Sequence of chain 1.A:
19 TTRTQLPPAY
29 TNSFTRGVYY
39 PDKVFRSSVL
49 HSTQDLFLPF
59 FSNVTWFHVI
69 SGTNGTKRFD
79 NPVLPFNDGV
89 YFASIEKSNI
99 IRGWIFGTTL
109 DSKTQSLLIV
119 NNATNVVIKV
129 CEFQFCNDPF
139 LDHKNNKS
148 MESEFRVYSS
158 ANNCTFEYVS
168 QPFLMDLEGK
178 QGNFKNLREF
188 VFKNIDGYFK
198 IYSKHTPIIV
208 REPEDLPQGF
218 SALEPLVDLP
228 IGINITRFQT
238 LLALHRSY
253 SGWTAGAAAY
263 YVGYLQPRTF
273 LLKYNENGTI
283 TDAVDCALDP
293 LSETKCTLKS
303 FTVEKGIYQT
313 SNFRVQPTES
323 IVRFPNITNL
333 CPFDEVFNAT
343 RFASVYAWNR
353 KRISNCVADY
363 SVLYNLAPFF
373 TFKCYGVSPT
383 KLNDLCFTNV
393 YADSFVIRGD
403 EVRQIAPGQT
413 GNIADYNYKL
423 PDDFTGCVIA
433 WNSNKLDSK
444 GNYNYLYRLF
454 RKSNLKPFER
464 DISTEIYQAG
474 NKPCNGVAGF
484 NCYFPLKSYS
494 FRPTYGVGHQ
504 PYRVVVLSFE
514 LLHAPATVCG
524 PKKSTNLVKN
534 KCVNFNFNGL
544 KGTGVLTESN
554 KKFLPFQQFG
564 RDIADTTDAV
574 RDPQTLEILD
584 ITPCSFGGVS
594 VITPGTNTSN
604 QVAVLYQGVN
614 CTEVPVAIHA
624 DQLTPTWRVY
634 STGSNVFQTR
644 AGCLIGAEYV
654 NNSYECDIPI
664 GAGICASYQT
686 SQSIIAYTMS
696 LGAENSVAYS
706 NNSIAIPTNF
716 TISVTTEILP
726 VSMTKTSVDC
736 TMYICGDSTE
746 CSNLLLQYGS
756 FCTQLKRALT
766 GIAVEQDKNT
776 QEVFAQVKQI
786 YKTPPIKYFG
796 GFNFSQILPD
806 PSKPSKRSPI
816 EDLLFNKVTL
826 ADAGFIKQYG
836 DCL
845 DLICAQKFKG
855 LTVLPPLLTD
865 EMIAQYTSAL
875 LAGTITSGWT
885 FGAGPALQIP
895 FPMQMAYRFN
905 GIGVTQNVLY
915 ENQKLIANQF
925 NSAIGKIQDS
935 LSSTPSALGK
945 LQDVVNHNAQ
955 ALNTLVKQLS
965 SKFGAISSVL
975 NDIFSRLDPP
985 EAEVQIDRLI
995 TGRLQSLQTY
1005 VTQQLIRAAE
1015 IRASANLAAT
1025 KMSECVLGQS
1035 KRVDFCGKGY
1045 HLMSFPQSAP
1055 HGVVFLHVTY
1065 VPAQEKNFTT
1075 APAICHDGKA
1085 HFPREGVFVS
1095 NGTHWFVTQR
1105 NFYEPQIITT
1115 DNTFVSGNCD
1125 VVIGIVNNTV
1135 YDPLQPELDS

Binding-site contacts:
Ligand atom O5 contacts residue PHE1100 of chain 1.A at 4.0 Å.
Ligand atom O7 contacts residue PHE1100 of chain 1.A at 4.0 Å.
Ligand atom C5 contacts residue PHE1100 of chain 1.A at 3.7 Å (hydrophobic).
Ligand atom N2 contacts residue PHE1100 of chain 1.A at 4.4 Å.
Ligand atom C1 contacts residue ASN1095 of chain 1.A at 1.4 Å.
Ligand atom C3 contacts residue PHE1100 of chain 1.A at 3.7 Å (hydrophobic).
Ligand atom C4 contacts residue ASN1095 of chain 1.A at 4.2 Å.
Ligand atom O7 contacts residue ILE1111 of chain 1.A at 3.8 Å.
Ligand atom C3 contacts residue ASN1095 of chain 1.A at 3.8 Å.
Ligand atom C4 contacts residue PHE1100 of chain 1.A at 3.9 Å (hydrophobic).
Ligand atom O5 contacts residue ASN1095 of chain 1.A at 2.4 Å (h-bond).
Ligand atom C6 contacts residue PRO1109 of chain 1.A at 3.7 Å (hydrophobic).
Ligand atom N2 contacts residue ASN1095 of chain 1.A at 2.9 Å (h-bond).
Ligand atom C7 contacts residue PHE1100 of chain 1.A at 4.1 Å (hydrophobic).
Ligand atom C2 contacts residue ASN1095 of chain 1.A at 2.5 Å.
Ligand atom C8 contacts residue THR1097 of chain 1.A at 3.2 Å.
Ligand atom O7 contacts residue ASN1095 of chain 1.A at 3.4 Å (h-bond).
Ligand atom C8 contacts residue GLY1096 of chain 1.A at 3.6 Å.
Ligand atom C5 contacts residue ASN1095 of chain 1.A at 3.7 Å.
Ligand atom O6 contacts residue PRO1109 of chain 1.A at 3.3 Å.
Ligand atom C8 contacts residue PHE1100 of chain 1.A at 3.5 Å (hydrophobic).
Ligand atom O6 contacts residue TYR1107 of chain 1.A at 3.6 Å (h-bond).
Ligand atom O5 contacts residue TYR1107 of chain 1.A at 3.8 Å.
Ligand atom C8 contacts residue ASN1095 of chain 1.A at 3.3 Å.
Ligand atom O4 contacts residue PHE1100 of chain 1.A at 3.8 Å.
Ligand atom C1 contacts residue PHE1100 of chain 1.A at 3.5 Å (hydrophobic).
Ligand atom C7 contacts residue ASN1095 of chain 1.A at 3.3 Å.
Ligand atom C5 contacts residue PRO1109 of chain 1.A at 4.4 Å (hydrophobic).
Ligand atom C8 contacts residue HIS1098 of chain 1.A at 3.4 Å.
Ligand atom C1 contacts residue TYR1107 of chain 1.A at 4.3 Å (hydrophobic).
Ligand atom C2 contacts residue PHE1100 of chain 1.A at 4.1 Å (hydrophobic).

This small molecule binds to this protein.
Small molecule (SMILES): CC(=O)N[C@H]1[C@H](O[C@H]2[C@H](O)[C@@H](NC(C)=O)CO[C@@H]2CO)O[C@H](CO)[C@@H](O)[C@@H]1O